The small molecule below binds the protein below.
Small molecule (SMILES): CC(=O)N[C@@H]1[C@@H](O)[C@H](O)[C@@H](CO)O[C@H]1O

Binding-site contacts:
Ligand atom C8 contacts residue LYS151 of chain 1.B at 3.7 Å.
Ligand atom N2 contacts residue ARG154 of chain 1.B at 4.2 Å.
Ligand atom C3 contacts residue ASN135 of chain 1.B at 3.8 Å.
Ligand atom C7 contacts residue LYS151 of chain 1.B at 4.0 Å.
Ligand atom C5 contacts residue ASN135 of chain 1.B at 3.7 Å.
Ligand atom O7 contacts residue ASN135 of chain 1.B at 3.7 Å.
Ligand atom C7 contacts residue ASN135 of chain 1.B at 3.5 Å.
Ligand atom C4 contacts residue ASN135 of chain 1.B at 4.2 Å.
Ligand atom C1 contacts residue ASN135 of chain 1.B at 1.4 Å.
Ligand atom O5 contacts residue ARG154 of chain 1.B at 4.0 Å.
Ligand atom O5 contacts residue ASN135 of chain 1.B at 2.4 Å (h-bond).
Ligand atom C6 contacts residue GLU179 of chain 1.B at 4.0 Å.
Ligand atom C1 contacts residue ARG154 of chain 1.B at 3.8 Å.
Ligand atom C2 contacts residue ARG154 of chain 1.B at 3.8 Å.
Ligand atom O7 contacts residue LYS151 of chain 1.B at 3.5 Å.
Ligand atom N2 contacts residue ASN135 of chain 1.B at 2.9 Å (h-bond).
Ligand atom C2 contacts residue ASN135 of chain 1.B at 2.5 Å.
Ligand atom O6 contacts residue GLU179 of chain 1.B at 3.4 Å (salt-bridge).

Sequence of chain 1.B:
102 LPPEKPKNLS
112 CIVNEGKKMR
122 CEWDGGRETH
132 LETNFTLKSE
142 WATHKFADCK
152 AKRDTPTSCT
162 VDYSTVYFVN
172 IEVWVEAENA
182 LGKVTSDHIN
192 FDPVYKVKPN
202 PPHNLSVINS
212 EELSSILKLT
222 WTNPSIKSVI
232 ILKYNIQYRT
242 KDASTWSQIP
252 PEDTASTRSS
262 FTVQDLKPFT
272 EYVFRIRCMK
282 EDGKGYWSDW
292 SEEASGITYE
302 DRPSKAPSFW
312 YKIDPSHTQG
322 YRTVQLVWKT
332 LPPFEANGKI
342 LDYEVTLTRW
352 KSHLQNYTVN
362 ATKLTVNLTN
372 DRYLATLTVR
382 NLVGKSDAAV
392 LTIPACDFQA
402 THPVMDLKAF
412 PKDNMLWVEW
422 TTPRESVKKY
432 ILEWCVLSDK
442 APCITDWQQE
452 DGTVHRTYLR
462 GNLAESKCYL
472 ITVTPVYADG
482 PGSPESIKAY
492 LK